Sequence of chain 1.A:
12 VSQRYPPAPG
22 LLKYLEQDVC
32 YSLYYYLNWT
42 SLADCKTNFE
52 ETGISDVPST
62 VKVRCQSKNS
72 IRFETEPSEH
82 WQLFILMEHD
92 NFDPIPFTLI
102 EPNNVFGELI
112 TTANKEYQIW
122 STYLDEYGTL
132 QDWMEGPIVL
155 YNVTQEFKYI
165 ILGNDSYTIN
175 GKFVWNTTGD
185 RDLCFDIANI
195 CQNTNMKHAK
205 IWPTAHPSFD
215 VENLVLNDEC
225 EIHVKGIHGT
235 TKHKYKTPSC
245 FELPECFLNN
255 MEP

Binding-site contacts:
Ligand atom C2 contacts residue ASN156 of chain 1.A at 4.0 Å.
Ligand atom O7 contacts residue ASN180 of chain 1.A at 3.7 Å.
Ligand atom C5 contacts residue THR158 of chain 1.A at 3.9 Å.
Ligand atom O6 contacts residue TYR155 of chain 1.A at 2.3 Å (h-bond).
Ligand atom O5 contacts residue THR158 of chain 1.A at 3.6 Å.
Ligand atom O4 contacts residue ASN156 of chain 1.A at 4.2 Å.
Ligand atom N2 contacts residue ASN180 of chain 1.A at 3.0 Å (h-bond).
Ligand atom C1 contacts residue THR158 of chain 1.A at 3.4 Å.
Ligand atom C8 contacts residue HIS232 of chain 1.A at 4.0 Å.
Ligand atom C4 contacts residue ASN180 of chain 1.A at 4.3 Å.
Ligand atom C8 contacts residue ASN180 of chain 1.A at 3.4 Å.
Ligand atom O7 contacts residue THR182 of chain 1.A at 3.3 Å.
Ligand atom C8 contacts residue THR182 of chain 1.A at 3.3 Å.
Ligand atom O7 contacts residue THR181 of chain 1.A at 3.1 Å (h-bond).
Ligand atom C3 contacts residue ASN156 of chain 1.A at 3.3 Å.
Ligand atom C1 contacts residue ASN156 of chain 1.A at 4.4 Å.
Ligand atom C8 contacts residue VAL157 of chain 1.A at 3.7 Å (hydrophobic).
Ligand atom O5 contacts residue TYR155 of chain 1.A at 4.3 Å.
Ligand atom O3 contacts residue TYR155 of chain 1.A at 3.7 Å.
Ligand atom C7 contacts residue THR182 of chain 1.A at 3.7 Å.
Ligand atom N2 contacts residue ASN156 of chain 1.A at 3.7 Å.
Ligand atom C3 contacts residue ASN180 of chain 1.A at 3.9 Å.
Ligand atom C1 contacts residue ASN180 of chain 1.A at 1.4 Å.
Ligand atom N2 contacts residue VAL157 of chain 1.A at 4.1 Å.
Ligand atom O5 contacts residue ASN180 of chain 1.A at 2.3 Å (h-bond).
Ligand atom C4 contacts residue ASN156 of chain 1.A at 4.2 Å.
Ligand atom O6 contacts residue ASN156 of chain 1.A at 4.2 Å.
Ligand atom C7 contacts residue ASN180 of chain 1.A at 3.5 Å.
Ligand atom O3 contacts residue ASN156 of chain 1.A at 3.7 Å.
Ligand atom C6 contacts residue TYR155 of chain 1.A at 3.5 Å (hydrophobic).
Ligand atom C8 contacts residue THR181 of chain 1.A at 3.5 Å.
Ligand atom C2 contacts residue ASN180 of chain 1.A at 2.5 Å.
Ligand atom C7 contacts residue THR181 of chain 1.A at 3.7 Å.
Ligand atom C5 contacts residue ASN180 of chain 1.A at 3.6 Å.

This protein binds this small molecule.
Small molecule (SMILES): CC(=O)N[C@H]1[C@H](O[C@H]2[C@H](O)[C@@H](NC(C)=O)CO[C@@H]2CO)O[C@H](CO)[C@@H](O)[C@@H]1O